Binding-site contacts:
Ligand atom O7 contacts residue TYR305 of chain 1.A at 4.1 Å.
Ligand atom C5 contacts residue ASP307 of chain 1.A at 3.8 Å.
Ligand atom O5 contacts residue ASN326 of chain 1.A at 2.5 Å (h-bond).
Ligand atom O4 contacts residue ASP307 of chain 1.A at 4.3 Å.
Ligand atom C4 contacts residue ASN326 of chain 1.A at 4.2 Å.
Ligand atom N2 contacts residue ASN326 of chain 1.A at 2.6 Å (h-bond).
Ligand atom C1 contacts residue ASN326 of chain 1.A at 1.4 Å.
Ligand atom O7 contacts residue ASN326 of chain 1.A at 3.5 Å (h-bond).
Ligand atom C7 contacts residue ASN326 of chain 1.A at 3.2 Å.
Ligand atom C6 contacts residue ASN326 of chain 1.A at 4.4 Å.
Ligand atom C8 contacts residue ASN326 of chain 1.A at 4.3 Å.
Ligand atom C2 contacts residue ASN326 of chain 1.A at 2.3 Å.
Ligand atom O6 contacts residue ASN326 of chain 1.A at 3.8 Å.
Ligand atom C6 contacts residue ASP307 of chain 1.A at 3.4 Å.
Ligand atom C5 contacts residue ASN326 of chain 1.A at 3.8 Å.
Ligand atom C3 contacts residue ASN326 of chain 1.A at 3.7 Å.

Sequence of chain 1.A:
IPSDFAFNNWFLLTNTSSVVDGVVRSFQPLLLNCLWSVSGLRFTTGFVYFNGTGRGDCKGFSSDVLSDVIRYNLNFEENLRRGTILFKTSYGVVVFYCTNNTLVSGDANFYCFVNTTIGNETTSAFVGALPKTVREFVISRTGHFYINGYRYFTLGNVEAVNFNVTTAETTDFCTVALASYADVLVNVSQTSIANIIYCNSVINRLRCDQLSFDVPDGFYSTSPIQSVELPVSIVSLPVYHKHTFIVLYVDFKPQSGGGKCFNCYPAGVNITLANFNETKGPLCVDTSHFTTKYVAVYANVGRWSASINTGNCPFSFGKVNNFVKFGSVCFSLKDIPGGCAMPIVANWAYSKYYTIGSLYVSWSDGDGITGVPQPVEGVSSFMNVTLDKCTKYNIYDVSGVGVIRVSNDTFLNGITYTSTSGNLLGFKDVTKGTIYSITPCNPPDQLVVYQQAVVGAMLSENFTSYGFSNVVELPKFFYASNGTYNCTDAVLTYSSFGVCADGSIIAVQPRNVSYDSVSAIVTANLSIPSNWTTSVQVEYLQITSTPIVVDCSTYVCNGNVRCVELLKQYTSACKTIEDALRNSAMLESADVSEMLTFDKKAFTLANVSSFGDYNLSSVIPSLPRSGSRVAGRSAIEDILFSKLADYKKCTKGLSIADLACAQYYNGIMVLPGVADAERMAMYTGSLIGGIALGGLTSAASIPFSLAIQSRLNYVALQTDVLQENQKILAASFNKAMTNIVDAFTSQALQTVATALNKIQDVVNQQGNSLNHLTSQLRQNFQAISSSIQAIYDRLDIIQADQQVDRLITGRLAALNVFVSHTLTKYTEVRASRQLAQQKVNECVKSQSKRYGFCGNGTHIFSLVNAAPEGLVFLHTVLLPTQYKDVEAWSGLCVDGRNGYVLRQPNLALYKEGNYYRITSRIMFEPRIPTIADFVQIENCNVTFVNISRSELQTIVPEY

The protein below binds the small molecule below.
Small molecule (SMILES): CC(=O)N[C@@H]1[C@@H](O)[C@H](O)[C@@H](CO)O[C@H]1O